A protein and the small-molecule ligand that binds it are described below.
Small molecule (SMILES): CC(=O)N[C@@H]1[C@@H](O)[C@H](O)[C@@H](CO)O[C@H]1O

Sequence of chain 1.E:
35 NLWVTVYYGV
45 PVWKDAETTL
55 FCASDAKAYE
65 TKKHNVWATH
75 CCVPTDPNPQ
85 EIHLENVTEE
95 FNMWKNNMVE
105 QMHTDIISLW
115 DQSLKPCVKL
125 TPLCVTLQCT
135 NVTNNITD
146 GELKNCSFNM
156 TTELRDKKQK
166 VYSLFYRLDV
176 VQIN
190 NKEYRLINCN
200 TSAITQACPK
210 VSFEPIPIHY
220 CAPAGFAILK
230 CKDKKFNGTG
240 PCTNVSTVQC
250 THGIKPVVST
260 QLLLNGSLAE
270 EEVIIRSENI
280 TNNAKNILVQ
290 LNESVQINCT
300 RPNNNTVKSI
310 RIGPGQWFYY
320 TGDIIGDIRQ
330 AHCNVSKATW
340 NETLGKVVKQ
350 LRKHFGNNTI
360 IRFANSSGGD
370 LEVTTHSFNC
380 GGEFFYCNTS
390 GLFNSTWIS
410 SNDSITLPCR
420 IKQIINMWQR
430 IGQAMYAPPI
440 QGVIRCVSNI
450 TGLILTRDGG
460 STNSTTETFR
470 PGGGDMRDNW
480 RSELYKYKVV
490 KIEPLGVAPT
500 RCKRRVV

Binding-site contacts:
Ligand atom C3 contacts residue ASN356 of chain 1.E at 3.8 Å.
Ligand atom C5 contacts residue ASN356 of chain 1.E at 3.7 Å.
Ligand atom O7 contacts residue ASN356 of chain 1.E at 3.6 Å (h-bond).
Ligand atom C7 contacts residue ASN356 of chain 1.E at 3.3 Å.
Ligand atom O5 contacts residue ASN356 of chain 1.E at 2.4 Å (h-bond).
Ligand atom C1 contacts residue ASN356 of chain 1.E at 1.5 Å.
Ligand atom C4 contacts residue ASN356 of chain 1.E at 4.2 Å.
Ligand atom N2 contacts residue ASN356 of chain 1.E at 2.8 Å (h-bond).
Ligand atom C2 contacts residue ASN356 of chain 1.E at 2.4 Å.
Ligand atom C8 contacts residue ASN356 of chain 1.E at 4.3 Å.